Binding-site contacts:
Ligand atom N8 contacts residue SER164 of chain 1.D at 2.7 Å (h-bond).
Ligand atom C13 contacts residue GLY210 of chain 1.D at 3.6 Å.
Ligand atom C7 contacts residue SER164 of chain 1.D at 3.7 Å.
Ligand atom CL19 contacts residue TYR278 of chain 1.C at 3.8 Å.
Ligand atom C10 contacts residue SER164 of chain 1.D at 4.0 Å.
Ligand atom N9 contacts residue SER164 of chain 1.D at 3.7 Å.
Ligand atom C15 contacts residue VAL225 of chain 1.D at 4.0 Å (hydrophobic).
Ligand atom C16 contacts residue TYR171 of chain 1.D at 3.5 Å (hydrophobic).
Ligand atom C14 contacts residue MET227 of chain 1.D at 3.9 Å (hydrophobic).
Ligand atom C1 contacts residue ALA217 of chain 1.D at 3.8 Å (hydrophobic).
Ligand atom N3 contacts residue NAP1 of chain 1.K at 3.9 Å.
Ligand atom C5 contacts residue NAP1 of chain 1.K at 4.0 Å.
Ligand atom C14 contacts residue TYR171 of chain 1.D at 3.8 Å (hydrophobic).
Ligand atom N9 contacts residue NAP1 of chain 1.K at 3.3 Å.
Ligand atom CL19 contacts residue LEU120 of chain 1.D at 4.0 Å.
Ligand atom C21 contacts residue ILE115 of chain 1.D at 3.9 Å (hydrophobic).
Ligand atom C15 contacts residue TYR171 of chain 1.D at 3.6 Å (hydrophobic).
Ligand atom C6 contacts residue ALA217 of chain 1.D at 3.7 Å (hydrophobic).
Ligand atom C1 contacts residue VAL221 of chain 1.D at 3.8 Å (hydrophobic).
Ligand atom C2 contacts residue LEU211 of chain 1.D at 3.7 Å (hydrophobic).
Ligand atom C1 contacts residue LEU211 of chain 1.D at 3.9 Å (hydrophobic).
Ligand atom C12 contacts residue LEU165 of chain 1.D at 4.0 Å (hydrophobic).
Ligand atom C4 contacts residue TYR177 of chain 1.D at 3.8 Å (hydrophobic).
Ligand atom C2 contacts residue NAP1 of chain 1.K at 4.0 Å.
Ligand atom N8 contacts residue NAP1 of chain 1.K at 3.3 Å.
Ligand atom N8 contacts residue TYR177 of chain 1.D at 3.6 Å (h-bond).
Ligand atom C17 contacts residue VAL174 of chain 1.D at 3.7 Å (hydrophobic).
Ligand atom C17 contacts residue TYR171 of chain 1.D at 3.7 Å (hydrophobic).
Ligand atom C15 contacts residue MET227 of chain 1.D at 3.9 Å (hydrophobic).
Ligand atom C7 contacts residue NAP1 of chain 1.K at 3.8 Å.
Ligand atom C21 contacts residue NAP1 of chain 1.K at 3.6 Å.
Ligand atom C20 contacts residue TYR177 of chain 1.D at 3.8 Å (hydrophobic).
Ligand atom CL19 contacts residue MET173 of chain 1.D at 3.8 Å.
Ligand atom C13 contacts residue LEU211 of chain 1.D at 3.3 Å (hydrophobic).
Ligand atom CL19 contacts residue VAL225 of chain 1.D at 3.7 Å.
Ligand atom C4 contacts residue NAP1 of chain 1.K at 3.6 Å.
Ligand atom N9 contacts residue TYR177 of chain 1.D at 2.7 Å (h-bond).
Ligand atom C22 contacts residue ILE115 of chain 1.D at 3.6 Å (hydrophobic).
Ligand atom C12 contacts residue SER164 of chain 1.D at 3.4 Å.
Ligand atom CL19 contacts residue PRO172 of chain 1.D at 3.4 Å.

Sequence of chain 1.D:
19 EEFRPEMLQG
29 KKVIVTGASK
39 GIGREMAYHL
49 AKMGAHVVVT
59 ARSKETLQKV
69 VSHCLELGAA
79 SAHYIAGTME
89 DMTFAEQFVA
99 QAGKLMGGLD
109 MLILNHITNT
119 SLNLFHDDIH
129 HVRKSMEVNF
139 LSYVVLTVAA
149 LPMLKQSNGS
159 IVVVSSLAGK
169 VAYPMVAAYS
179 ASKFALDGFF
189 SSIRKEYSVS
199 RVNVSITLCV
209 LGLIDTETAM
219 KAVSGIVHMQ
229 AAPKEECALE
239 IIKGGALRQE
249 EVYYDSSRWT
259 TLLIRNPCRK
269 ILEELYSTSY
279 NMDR

Sequence of chain 1.C:
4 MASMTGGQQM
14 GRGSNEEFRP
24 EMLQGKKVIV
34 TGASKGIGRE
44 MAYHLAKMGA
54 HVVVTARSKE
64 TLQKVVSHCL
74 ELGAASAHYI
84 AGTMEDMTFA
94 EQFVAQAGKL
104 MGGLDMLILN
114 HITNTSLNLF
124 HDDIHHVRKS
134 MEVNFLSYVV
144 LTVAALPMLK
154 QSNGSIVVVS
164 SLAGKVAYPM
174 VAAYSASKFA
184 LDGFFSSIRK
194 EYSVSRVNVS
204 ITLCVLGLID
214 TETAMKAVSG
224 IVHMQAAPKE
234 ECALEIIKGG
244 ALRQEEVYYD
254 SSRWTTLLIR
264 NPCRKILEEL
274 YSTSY

The protein below binds the small molecule below.
Small molecule (SMILES): Clc1ccc(C2(c3nnc4c(C5CC5)cccn34)CC2)cc1